Binding-site contacts:
Ligand atom O6 contacts residue GLY148 of chain 1.A at 2.8 Å (h-bond).
Ligand atom O1 contacts residue TYR217 of chain 1.A at 3.7 Å.
Ligand atom O2 contacts residue TYR217 of chain 1.A at 4.1 Å.
Ligand atom O6 contacts residue PHE151 of chain 1.A at 3.6 Å.
Ligand atom O6 contacts residue PHE152 of chain 1.A at 3.0 Å.
Ligand atom O4 contacts residue ASN270 of chain 1.A at 3.9 Å.
Ligand atom O4 contacts residue SER374 of chain 1.A at 4.2 Å.
Ligand atom C3 contacts residue GLU213 of chain 1.A at 3.6 Å.
Ligand atom O1 contacts residue ASN270 of chain 1.A at 3.4 Å (h-bond).
Ligand atom C2 contacts residue TYR217 of chain 1.A at 4.2 Å (hydrophobic).
Ligand atom C5 contacts residue PHE152 of chain 1.A at 4.0 Å (hydrophobic).
Ligand atom C4 contacts residue TYR251 of chain 1.A at 4.1 Å (hydrophobic).
Ligand atom C1 contacts residue PHE151 of chain 1.A at 3.8 Å (hydrophobic).
Ligand atom O3 contacts residue TYR217 of chain 1.A at 3.0 Å (h-bond).
Ligand atom O6 contacts residue VAL147 of chain 1.A at 4.1 Å.
Ligand atom O2 contacts residue TYR217 of chain 1.A at 4.1 Å.
Ligand atom C4 contacts residue TRP277 of chain 1.A at 4.0 Å (hydrophobic).
Ligand atom C6 contacts residue GLY148 of chain 1.A at 3.4 Å.
Ligand atom O4 contacts residue TYR370 of chain 1.A at 2.8 Å (h-bond).
Ligand atom C6 contacts residue PHE152 of chain 1.A at 3.9 Å (hydrophobic).
Ligand atom O3 contacts residue TYR370 of chain 1.A at 3.4 Å (h-bond).
Ligand atom O3 contacts residue GLU213 of chain 1.A at 2.2 Å (salt-bridge).
Ligand atom O4 contacts residue GLU213 of chain 1.A at 3.8 Å.
Ligand atom O4 contacts residue TYR251 of chain 1.A at 2.7 Å (h-bond).
Ligand atom O6 contacts residue PHE151 of chain 1.A at 3.9 Å.
Ligand atom O5 contacts residue PHE151 of chain 1.A at 3.7 Å.
Ligand atom C2 contacts residue THR274 of chain 1.A at 3.5 Å.
Ligand atom C4 contacts residue GLU213 of chain 1.A at 4.0 Å.
Ligand atom C3 contacts residue TYR370 of chain 1.A at 3.4 Å (hydrophobic).
Ligand atom O6 contacts residue PHE350 of chain 1.A at 3.7 Å.
Ligand atom C3 contacts residue TYR217 of chain 1.A at 3.1 Å (hydrophobic).
Ligand atom C1 contacts residue ASN270 of chain 1.A at 3.3 Å.
Ligand atom C6 contacts residue PHE350 of chain 1.A at 3.6 Å (hydrophobic).
Ligand atom O2 contacts residue HIS214 of chain 1.A at 3.0 Å (h-bond).
Ligand atom O2 contacts residue THR274 of chain 1.A at 3.0 Å (h-bond).
Ligand atom C1 contacts residue THR274 of chain 1.A at 4.0 Å.
Ligand atom C4 contacts residue TYR217 of chain 1.A at 4.2 Å (hydrophobic).
Ligand atom O1 contacts residue HIS214 of chain 1.A at 3.8 Å.
Ligand atom O5 contacts residue PHE151 of chain 1.A at 3.6 Å.
Ligand atom C4 contacts residue TYR370 of chain 1.A at 3.7 Å (hydrophobic).

Sequence of chain 1.A:
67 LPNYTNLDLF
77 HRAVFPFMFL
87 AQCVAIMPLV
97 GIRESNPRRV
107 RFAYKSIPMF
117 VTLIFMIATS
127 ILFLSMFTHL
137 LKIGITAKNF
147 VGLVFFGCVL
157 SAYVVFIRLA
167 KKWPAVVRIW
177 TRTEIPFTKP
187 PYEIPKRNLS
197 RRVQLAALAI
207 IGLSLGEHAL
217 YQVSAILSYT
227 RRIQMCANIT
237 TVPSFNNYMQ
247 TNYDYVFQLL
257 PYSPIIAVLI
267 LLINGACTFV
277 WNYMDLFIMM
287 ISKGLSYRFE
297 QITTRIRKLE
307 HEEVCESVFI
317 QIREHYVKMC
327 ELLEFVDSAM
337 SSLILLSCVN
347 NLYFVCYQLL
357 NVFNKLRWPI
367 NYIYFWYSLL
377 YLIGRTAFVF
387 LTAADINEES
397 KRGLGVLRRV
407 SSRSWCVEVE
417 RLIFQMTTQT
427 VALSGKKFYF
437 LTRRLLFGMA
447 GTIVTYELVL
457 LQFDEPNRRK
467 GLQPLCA

This protein binds this small molecule.
Small molecule (SMILES): OC[C@H]1O[C@@](CO)(O[C@H]2O[C@H](CO)[C@@H](O)[C@H](O)[C@H]2O)[C@@H](O)[C@@H]1O